The protein below binds the small molecule below.
Small molecule (SMILES): CC(=O)N[C@@H]1[C@@H](O)[C@H](O)[C@@H](CO)O[C@H]1O

Binding-site contacts:
Ligand atom C7 contacts residue ASN122 of chain 1.B at 3.4 Å.
Ligand atom C2 contacts residue ASN122 of chain 1.B at 2.4 Å.
Ligand atom C4 contacts residue ASN122 of chain 1.B at 4.2 Å.
Ligand atom C1 contacts residue ASN122 of chain 1.B at 1.4 Å.
Ligand atom C5 contacts residue ASN122 of chain 1.B at 3.7 Å.
Ligand atom C3 contacts residue ASN122 of chain 1.B at 3.7 Å.
Ligand atom N2 contacts residue ASN122 of chain 1.B at 2.8 Å (h-bond).
Ligand atom C8 contacts residue ASN122 of chain 1.B at 3.4 Å.
Ligand atom O5 contacts residue VAL127 of chain 1.B at 4.4 Å.
Ligand atom C8 contacts residue ASN125 of chain 1.B at 3.7 Å.
Ligand atom C5 contacts residue VAL127 of chain 1.B at 4.3 Å (hydrophobic).
Ligand atom O7 contacts residue ASN122 of chain 1.B at 4.3 Å.
Ligand atom O5 contacts residue ASN122 of chain 1.B at 2.4 Å (h-bond).

Sequence of chain 1.B:
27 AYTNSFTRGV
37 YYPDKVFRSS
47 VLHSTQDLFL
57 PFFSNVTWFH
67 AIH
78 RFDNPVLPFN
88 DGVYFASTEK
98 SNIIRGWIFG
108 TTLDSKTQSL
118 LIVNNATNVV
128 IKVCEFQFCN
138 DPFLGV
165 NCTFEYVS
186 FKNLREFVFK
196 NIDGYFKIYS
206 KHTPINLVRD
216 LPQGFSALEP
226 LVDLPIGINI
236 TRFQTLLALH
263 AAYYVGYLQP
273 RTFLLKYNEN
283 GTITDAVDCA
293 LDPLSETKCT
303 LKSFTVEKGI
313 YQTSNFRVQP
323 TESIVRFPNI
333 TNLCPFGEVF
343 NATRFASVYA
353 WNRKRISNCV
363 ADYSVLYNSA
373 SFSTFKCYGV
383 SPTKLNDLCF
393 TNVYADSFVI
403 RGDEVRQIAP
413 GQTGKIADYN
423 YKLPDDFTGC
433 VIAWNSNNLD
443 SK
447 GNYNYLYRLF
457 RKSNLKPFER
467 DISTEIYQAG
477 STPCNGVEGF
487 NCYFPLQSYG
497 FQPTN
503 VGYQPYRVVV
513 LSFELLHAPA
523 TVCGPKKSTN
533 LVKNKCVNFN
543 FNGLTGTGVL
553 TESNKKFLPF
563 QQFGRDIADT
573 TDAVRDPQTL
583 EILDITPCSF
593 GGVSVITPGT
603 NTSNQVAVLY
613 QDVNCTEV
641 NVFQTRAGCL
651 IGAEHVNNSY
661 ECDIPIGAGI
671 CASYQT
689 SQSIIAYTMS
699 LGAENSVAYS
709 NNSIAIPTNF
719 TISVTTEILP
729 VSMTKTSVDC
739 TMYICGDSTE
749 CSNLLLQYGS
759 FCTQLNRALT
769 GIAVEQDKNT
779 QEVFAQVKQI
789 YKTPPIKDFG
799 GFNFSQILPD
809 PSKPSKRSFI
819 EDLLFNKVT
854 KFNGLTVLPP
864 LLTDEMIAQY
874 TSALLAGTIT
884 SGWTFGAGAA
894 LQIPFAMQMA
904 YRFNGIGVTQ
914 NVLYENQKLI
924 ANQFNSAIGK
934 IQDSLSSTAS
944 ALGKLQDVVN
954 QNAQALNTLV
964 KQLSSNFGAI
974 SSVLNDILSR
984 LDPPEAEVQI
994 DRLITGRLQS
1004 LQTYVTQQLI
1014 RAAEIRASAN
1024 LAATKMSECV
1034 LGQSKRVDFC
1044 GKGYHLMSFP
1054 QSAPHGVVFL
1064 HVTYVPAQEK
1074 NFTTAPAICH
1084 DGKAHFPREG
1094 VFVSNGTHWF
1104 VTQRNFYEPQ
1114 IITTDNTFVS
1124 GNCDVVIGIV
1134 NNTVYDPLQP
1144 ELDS